Sequence of chain 1.C:
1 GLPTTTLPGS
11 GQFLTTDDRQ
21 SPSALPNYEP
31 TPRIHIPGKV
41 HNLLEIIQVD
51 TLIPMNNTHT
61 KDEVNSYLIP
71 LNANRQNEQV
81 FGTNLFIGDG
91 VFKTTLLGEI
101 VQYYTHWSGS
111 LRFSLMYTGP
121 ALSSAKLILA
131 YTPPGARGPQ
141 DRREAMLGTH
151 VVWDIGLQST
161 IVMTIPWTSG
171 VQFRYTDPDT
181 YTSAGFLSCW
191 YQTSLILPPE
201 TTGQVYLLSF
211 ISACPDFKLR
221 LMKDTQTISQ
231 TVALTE

This protein binds this small molecule.
Small molecule (SMILES): CC[C@H]1COC(c2ccc(OCCCCCCCc3cc(C)no3)cc2)=N1

Sequence of chain 1.A:
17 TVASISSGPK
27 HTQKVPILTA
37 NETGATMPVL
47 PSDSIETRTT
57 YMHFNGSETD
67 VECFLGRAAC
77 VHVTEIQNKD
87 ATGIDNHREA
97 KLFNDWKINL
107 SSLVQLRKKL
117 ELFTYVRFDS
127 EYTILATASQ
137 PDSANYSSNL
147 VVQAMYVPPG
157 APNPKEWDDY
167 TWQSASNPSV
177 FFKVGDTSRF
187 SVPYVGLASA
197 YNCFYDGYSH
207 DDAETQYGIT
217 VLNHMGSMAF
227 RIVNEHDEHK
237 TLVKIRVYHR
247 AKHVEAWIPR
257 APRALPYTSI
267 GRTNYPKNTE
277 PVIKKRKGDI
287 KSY

Binding-site contacts:
Ligand atom N2 contacts residue PRO174 of chain 1.A at 3.9 Å.
Ligand atom O1 contacts residue TYR152 of chain 1.A at 4.0 Å.
Ligand atom N2 contacts residue ALA24 of chain 1.C at 3.3 Å.
Ligand atom O1B contacts residue MET221 of chain 1.A at 3.7 Å.
Ligand atom C5B contacts residue LEU106 of chain 1.A at 4.0 Å (hydrophobic).
Ligand atom C2C contacts residue VAL188 of chain 1.A at 3.4 Å (hydrophobic).
Ligand atom C3C contacts residue VAL188 of chain 1.A at 3.2 Å (hydrophobic).
Ligand atom CM2 contacts residue LEU116 of chain 1.A at 3.6 Å (hydrophobic).
Ligand atom O1 contacts residue ALA24 of chain 1.C at 3.6 Å.
Ligand atom C5C contacts residue ILE104 of chain 1.A at 4.0 Å (hydrophobic).
Ligand atom C31 contacts residue VAL176 of chain 1.A at 3.3 Å (hydrophobic).
Ligand atom O1 contacts residue PHE186 of chain 1.A at 3.7 Å.
Ligand atom C5B contacts residue TYR197 of chain 1.A at 3.7 Å (hydrophobic).
Ligand atom C7C contacts residue TYR128 of chain 1.A at 3.7 Å (hydrophobic).
Ligand atom C5 contacts residue PHE186 of chain 1.A at 3.7 Å (hydrophobic).
Ligand atom C4A contacts residue ASN198 of chain 1.A at 4.0 Å.
Ligand atom C4 contacts residue TYR152 of chain 1.A at 3.9 Å (hydrophobic).
Ligand atom C4 contacts residue PHE186 of chain 1.A at 3.5 Å (hydrophobic).
Ligand atom C31 contacts residue ALA150 of chain 1.A at 3.8 Å (hydrophobic).
Ligand atom C2B contacts residue MET221 of chain 1.A at 3.6 Å (hydrophobic).
Ligand atom C5A contacts residue CYS199 of chain 1.A at 3.9 Å (hydrophobic).
Ligand atom N2 contacts residue PHE186 of chain 1.A at 3.9 Å.
Ligand atom C6B contacts residue TYR197 of chain 1.A at 3.5 Å (hydrophobic).
Ligand atom O1 contacts residue VAL188 of chain 1.A at 3.8 Å.
Ligand atom C4 contacts residue MET224 of chain 1.A at 4.0 Å (hydrophobic).
Ligand atom C5C contacts residue TYR128 of chain 1.A at 3.6 Å (hydrophobic).
Ligand atom C2C contacts residue TYR152 of chain 1.A at 4.0 Å (hydrophobic).
Ligand atom C1C contacts residue MET224 of chain 1.A at 3.4 Å (hydrophobic).
Ligand atom C5 contacts residue MET224 of chain 1.A at 4.0 Å (hydrophobic).
Ligand atom C1B contacts residue MET221 of chain 1.A at 3.7 Å (hydrophobic).
Ligand atom C6C contacts residue VAL191 of chain 1.A at 3.5 Å (hydrophobic).
Ligand atom C4C contacts residue VAL188 of chain 1.A at 3.9 Å (hydrophobic).
Ligand atom C4A contacts residue ASN219 of chain 1.A at 3.9 Å.
Ligand atom C31 contacts residue SER175 of chain 1.A at 3.6 Å.
Ligand atom C3 contacts residue PHE186 of chain 1.A at 3.8 Å (hydrophobic).
Ligand atom C31 contacts residue PRO174 of chain 1.A at 3.4 Å (hydrophobic).
Ligand atom C3 contacts residue PRO174 of chain 1.A at 3.8 Å (hydrophobic).
Ligand atom C4A contacts residue ILE215 of chain 1.A at 3.9 Å (hydrophobic).
Ligand atom N3A contacts residue ASN219 of chain 1.A at 3.8 Å.
Ligand atom C5 contacts residue TYR152 of chain 1.A at 3.8 Å (hydrophobic).